Binding-site contacts:
Ligand atom C5 contacts residue ALA305 of chain 1.D at 2.9 Å (hydrophobic).
Ligand atom C4 contacts residue TYR143 of chain 1.D at 3.5 Å (hydrophobic).
Ligand atom C6 contacts residue THR304 of chain 1.D at 3.3 Å.
Ligand atom O2 contacts residue TYR143 of chain 1.D at 4.5 Å.
Ligand atom C2 contacts residue TYR143 of chain 1.D at 4.0 Å (hydrophobic).
Ligand atom C5 contacts residue GLY303 of chain 1.D at 4.0 Å.
Ligand atom C1 contacts residue PLP1 of chain 1.K at 3.4 Å.
Ligand atom C2 contacts residue PLP1 of chain 1.K at 4.0 Å.
Ligand atom C3 contacts residue ARG145 of chain 1.D at 4.1 Å.
Ligand atom O3 contacts residue ALA305 of chain 1.D at 3.5 Å.
Ligand atom C3 contacts residue PLP1 of chain 1.K at 4.2 Å.
Ligand atom C6 contacts residue ALA305 of chain 1.D at 4.4 Å (hydrophobic).
Ligand atom C3 contacts residue TYR143 of chain 1.D at 2.9 Å (hydrophobic).
Ligand atom O2 contacts residue LYS202 of chain 1.D at 2.6 Å (salt-bridge).
Ligand atom O2 contacts residue ARG145 of chain 1.D at 4.5 Å.
Ligand atom O2 contacts residue PLP1 of chain 1.K at 3.1 Å.
Ligand atom C4 contacts residue THR304 of chain 1.D at 4.0 Å.
Ligand atom C4 contacts residue PLP1 of chain 1.K at 3.3 Å.
Ligand atom C6 contacts residue TYR143 of chain 1.D at 3.0 Å (hydrophobic).
Ligand atom C4 contacts residue LYS202 of chain 1.D at 4.4 Å.
Ligand atom C1 contacts residue PHE76 of chain 1.D at 4.4 Å (hydrophobic).
Ligand atom C2 contacts residue ARG145 of chain 1.D at 4.4 Å.
Ligand atom C1 contacts residue LYS202 of chain 1.D at 3.9 Å.
Ligand atom C5 contacts residue PLP1 of chain 1.K at 3.5 Å.
Ligand atom O1 contacts residue PLP1 of chain 1.K at 3.5 Å (h-bond).
Ligand atom C6 contacts residue GLY78 of chain 1.D at 3.3 Å.
Ligand atom C2 contacts residue ALA305 of chain 1.D at 4.2 Å (hydrophobic).
Ligand atom O1 contacts residue ALA241 of chain 1.D at 3.3 Å.
Ligand atom C5 contacts residue THR304 of chain 1.D at 3.3 Å.
Ligand atom C6 contacts residue PLP1 of chain 1.K at 3.7 Å.
Ligand atom C3 contacts residue ALA305 of chain 1.D at 3.9 Å (hydrophobic).
Ligand atom O3 contacts residue ALA241 of chain 1.D at 3.9 Å.
Ligand atom O2 contacts residue TYR207 of chain 1.D at 4.0 Å.
Ligand atom O1 contacts residue TYR207 of chain 1.D at 3.6 Å.
Ligand atom C2 contacts residue ALA241 of chain 1.D at 4.5 Å (hydrophobic).
Ligand atom O3 contacts residue TYR175 of chain 1.D at 4.2 Å.
Ligand atom O1 contacts residue VAL157 of chain 1.C at 3.8 Å.
Ligand atom C4 contacts residue ALA305 of chain 1.D at 4.1 Å (hydrophobic).
Ligand atom C1 contacts residue ALA241 of chain 1.D at 4.2 Å (hydrophobic).
Ligand atom O2 contacts residue PHE76 of chain 1.D at 3.6 Å.

Sequence of chain 1.C:
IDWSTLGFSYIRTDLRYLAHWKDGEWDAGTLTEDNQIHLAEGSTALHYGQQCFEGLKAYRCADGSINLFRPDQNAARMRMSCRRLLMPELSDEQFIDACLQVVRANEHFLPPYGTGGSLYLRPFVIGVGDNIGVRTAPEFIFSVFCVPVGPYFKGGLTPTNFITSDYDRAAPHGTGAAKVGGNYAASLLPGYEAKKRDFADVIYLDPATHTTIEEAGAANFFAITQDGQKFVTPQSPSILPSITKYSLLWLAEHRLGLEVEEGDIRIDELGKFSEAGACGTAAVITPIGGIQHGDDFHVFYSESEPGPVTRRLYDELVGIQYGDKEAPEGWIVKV

The small molecule below binds the protein below.
Small molecule (SMILES): CC(C)CC(=O)C(=O)O

Sequence of chain 1.D:
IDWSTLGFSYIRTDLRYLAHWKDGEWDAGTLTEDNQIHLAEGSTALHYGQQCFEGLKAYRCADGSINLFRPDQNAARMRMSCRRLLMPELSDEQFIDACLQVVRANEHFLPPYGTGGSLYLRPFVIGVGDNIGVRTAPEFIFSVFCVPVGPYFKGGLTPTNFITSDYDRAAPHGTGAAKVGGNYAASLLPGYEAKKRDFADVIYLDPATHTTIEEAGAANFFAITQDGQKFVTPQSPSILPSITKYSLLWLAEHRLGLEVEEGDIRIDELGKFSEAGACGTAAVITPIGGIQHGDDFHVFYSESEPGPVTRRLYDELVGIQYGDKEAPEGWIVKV